The small molecule below binds the protein below.
Small molecule (SMILES): O=C(Nc1cncc2c1CNCC2)[C@@H]1CCOc2ccc(Cl)cc21

Binding-site contacts:
Ligand atom N1 contacts residue SER144 of chain 1.A at 3.5 Å (h-bond).
Ligand atom C10 contacts residue GLU166 of chain 1.A at 3.5 Å.
Ligand atom O1 contacts residue GLU166 of chain 1.A at 2.9 Å (salt-bridge).
Ligand atom C2 contacts residue DMS1 of chain 1.E at 3.4 Å.
Ligand atom C contacts residue MET165 of chain 1.A at 3.6 Å (hydrophobic).
Ligand atom C17 contacts residue HIS164 of chain 1.A at 3.2 Å.
Ligand atom C17 contacts residue MET49 of chain 1.A at 3.7 Å (hydrophobic).
Ligand atom C13 contacts residue ASN142 of chain 1.A at 3.4 Å.
Ligand atom C10 contacts residue PHE140 of chain 1.A at 3.5 Å (hydrophobic).
Ligand atom CL contacts residue HIS164 of chain 1.A at 3.7 Å.
Ligand atom C11 contacts residue ASN142 of chain 1.A at 3.7 Å.
Ligand atom C14 contacts residue ASN142 of chain 1.A at 3.1 Å.
Ligand atom C1 contacts residue MET165 of chain 1.A at 3.3 Å (hydrophobic).
Ligand atom C2 contacts residue ARG188 of chain 1.A at 3.8 Å.
Ligand atom C1 contacts residue MET49 of chain 1.A at 3.6 Å (hydrophobic).
Ligand atom C12 contacts residue ASN142 of chain 1.A at 3.5 Å.
Ligand atom N2 contacts residue ASN142 of chain 1.A at 2.5 Å (h-bond).
Ligand atom C12 contacts residue GLU166 of chain 1.A at 3.4 Å.
Ligand atom C15 contacts residue ASN142 of chain 1.A at 3.5 Å.
Ligand atom C4 contacts residue GLN189 of chain 1.A at 3.3 Å.
Ligand atom CL contacts residue ASP187 of chain 1.A at 3.4 Å.
Ligand atom N contacts residue CYS145 of chain 1.A at 3.8 Å.
Ligand atom C9 contacts residue HIS163 of chain 1.A at 3.4 Å.
Ligand atom CL contacts residue MET165 of chain 1.A at 3.8 Å.
Ligand atom C1 contacts residue ARG188 of chain 1.A at 3.6 Å.
Ligand atom C2 contacts residue MET49 of chain 1.A at 3.8 Å (hydrophobic).
Ligand atom C10 contacts residue LEU141 of chain 1.A at 3.8 Å (hydrophobic).
Ligand atom C17 contacts residue MET165 of chain 1.A at 3.8 Å (hydrophobic).
Ligand atom C3 contacts residue DMS1 of chain 1.E at 3.5 Å.
Ligand atom O1 contacts residue MET165 of chain 1.A at 3.5 Å.
Ligand atom C13 contacts residue GLU166 of chain 1.A at 3.6 Å.
Ligand atom C9 contacts residue CYS145 of chain 1.A at 3.7 Å (hydrophobic).
Ligand atom C contacts residue MET49 of chain 1.A at 3.5 Å (hydrophobic).
Ligand atom N1 contacts residue HIS163 of chain 1.A at 2.8 Å (h-bond).
Ligand atom O contacts residue DMS1 of chain 1.E at 3.4 Å (h-bond).
Ligand atom CL contacts residue HIS41 of chain 1.A at 3.4 Å.
Ligand atom C11 contacts residue GLU166 of chain 1.A at 3.5 Å.
Ligand atom O contacts residue GLN189 of chain 1.A at 3.5 Å (h-bond).
Ligand atom C12 contacts residue PHE140 of chain 1.A at 3.8 Å (hydrophobic).
Ligand atom C2 contacts residue MET165 of chain 1.A at 3.8 Å (hydrophobic).

Sequence of chain 1.B:
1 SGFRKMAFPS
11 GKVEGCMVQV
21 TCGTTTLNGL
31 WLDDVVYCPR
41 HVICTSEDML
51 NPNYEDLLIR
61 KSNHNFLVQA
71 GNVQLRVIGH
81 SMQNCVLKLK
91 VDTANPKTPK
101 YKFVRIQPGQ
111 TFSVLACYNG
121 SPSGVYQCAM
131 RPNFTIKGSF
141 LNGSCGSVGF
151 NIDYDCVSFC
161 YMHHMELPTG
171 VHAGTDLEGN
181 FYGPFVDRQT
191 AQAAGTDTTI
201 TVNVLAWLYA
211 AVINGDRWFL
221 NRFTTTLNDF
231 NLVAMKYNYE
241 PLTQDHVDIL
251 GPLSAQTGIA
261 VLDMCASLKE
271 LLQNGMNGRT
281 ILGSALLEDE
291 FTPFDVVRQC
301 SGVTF

Sequence of chain 1.A:
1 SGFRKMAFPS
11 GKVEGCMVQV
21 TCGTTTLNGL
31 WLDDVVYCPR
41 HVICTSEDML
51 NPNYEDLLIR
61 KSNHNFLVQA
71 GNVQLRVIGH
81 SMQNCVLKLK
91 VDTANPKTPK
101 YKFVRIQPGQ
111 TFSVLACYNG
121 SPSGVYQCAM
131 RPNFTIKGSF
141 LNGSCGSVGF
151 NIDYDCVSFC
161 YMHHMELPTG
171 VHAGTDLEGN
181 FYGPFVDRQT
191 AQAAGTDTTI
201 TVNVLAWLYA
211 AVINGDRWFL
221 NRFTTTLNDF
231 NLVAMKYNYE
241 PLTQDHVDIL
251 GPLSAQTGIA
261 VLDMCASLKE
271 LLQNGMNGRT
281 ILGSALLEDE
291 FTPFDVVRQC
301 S